Binding-site contacts:
Ligand atom C18 contacts residue HIS11 of chain 1.C at 2.9 Å.
Ligand atom C16 contacts residue GLN66 of chain 1.D at 3.5 Å.
Ligand atom C17 contacts residue HIS11 of chain 1.C at 3.8 Å.
Ligand atom C6 contacts residue ILE201 of chain 1.C at 3.6 Å (hydrophobic).
Ligand atom O2 contacts residue PHE17 of chain 1.C at 2.4 Å (h-bond).
Ligand atom C15 contacts residue GLN66 of chain 1.D at 3.5 Å.
Ligand atom C5 contacts residue ALA20 of chain 1.C at 3.6 Å (hydrophobic).
Ligand atom C14 contacts residue ASN64 of chain 1.D at 3.5 Å.
Ligand atom C13 contacts residue PHE17 of chain 1.C at 3.6 Å (hydrophobic).
Ligand atom O3 contacts residue PHE17 of chain 1.C at 3.2 Å.
Ligand atom C9 contacts residue ARG200 of chain 1.C at 3.3 Å.
Ligand atom O5 contacts residue PRO102 of chain 1.C at 3.2 Å.
Ligand atom C12 contacts residue PHE17 of chain 1.C at 3.7 Å (hydrophobic).
Ligand atom C19 contacts residue HIS11 of chain 1.C at 3.1 Å.
Ligand atom C12 contacts residue ARG200 of chain 1.C at 3.4 Å.
Ligand atom C6 contacts residue LEU204 of chain 1.C at 3.9 Å (hydrophobic).
Ligand atom C15 contacts residue PHE17 of chain 1.C at 3.6 Å (hydrophobic).
Ligand atom O3 contacts residue THR15 of chain 1.C at 3.6 Å.
Ligand atom C3 contacts residue ILE201 of chain 1.C at 3.5 Å (hydrophobic).
Ligand atom O3 contacts residue ALA20 of chain 1.C at 3.9 Å.
Ligand atom C19 contacts residue GLN66 of chain 1.D at 3.1 Å.
Ligand atom C11 contacts residue THR15 of chain 1.C at 3.6 Å.
Ligand atom O4 contacts residue THR147 of chain 1.C at 2.6 Å (h-bond).
Ligand atom C14 contacts residue THR15 of chain 1.C at 4.0 Å.
Ligand atom N3 contacts residue PRO102 of chain 1.C at 3.8 Å.
Ligand atom O3 contacts residue SER16 of chain 1.C at 3.5 Å (h-bond).
Ligand atom N3 contacts residue THR147 of chain 1.C at 3.5 Å (h-bond).
Ligand atom O4 contacts residue ILE192 of chain 1.C at 3.8 Å.
Ligand atom C10 contacts residue GLN66 of chain 1.D at 4.0 Å.
Ligand atom N2 contacts residue GLN66 of chain 1.D at 3.0 Å (h-bond).
Ligand atom O2 contacts residue SER16 of chain 1.C at 3.1 Å.
Ligand atom C10 contacts residue PHE17 of chain 1.C at 4.0 Å (hydrophobic).
Ligand atom O1 contacts residue ASN18 of chain 1.C at 4.0 Å.
Ligand atom O5 contacts residue GLN104 of chain 1.C at 3.6 Å.
Ligand atom O1 contacts residue ILE192 of chain 1.C at 3.7 Å.
Ligand atom C1 contacts residue ARG200 of chain 1.C at 3.6 Å.
Ligand atom C3 contacts residue ARG200 of chain 1.C at 3.4 Å.
Ligand atom O4 contacts residue PRO102 of chain 1.C at 4.0 Å.
Ligand atom C15 contacts residue SER16 of chain 1.C at 4.0 Å.
Ligand atom N1 contacts residue ARG200 of chain 1.C at 3.2 Å (salt-bridge).

Sequence of chain 1.C:
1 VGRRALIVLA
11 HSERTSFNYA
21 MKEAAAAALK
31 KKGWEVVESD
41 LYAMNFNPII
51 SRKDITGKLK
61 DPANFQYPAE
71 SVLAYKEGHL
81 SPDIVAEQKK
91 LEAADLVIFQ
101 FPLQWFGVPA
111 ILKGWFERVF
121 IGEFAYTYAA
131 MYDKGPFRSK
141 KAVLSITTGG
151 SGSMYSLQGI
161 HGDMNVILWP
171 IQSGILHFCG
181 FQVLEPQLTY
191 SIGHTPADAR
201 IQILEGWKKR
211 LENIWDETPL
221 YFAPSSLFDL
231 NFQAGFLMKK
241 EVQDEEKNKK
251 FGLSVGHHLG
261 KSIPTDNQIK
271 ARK

Sequence of chain 1.D:
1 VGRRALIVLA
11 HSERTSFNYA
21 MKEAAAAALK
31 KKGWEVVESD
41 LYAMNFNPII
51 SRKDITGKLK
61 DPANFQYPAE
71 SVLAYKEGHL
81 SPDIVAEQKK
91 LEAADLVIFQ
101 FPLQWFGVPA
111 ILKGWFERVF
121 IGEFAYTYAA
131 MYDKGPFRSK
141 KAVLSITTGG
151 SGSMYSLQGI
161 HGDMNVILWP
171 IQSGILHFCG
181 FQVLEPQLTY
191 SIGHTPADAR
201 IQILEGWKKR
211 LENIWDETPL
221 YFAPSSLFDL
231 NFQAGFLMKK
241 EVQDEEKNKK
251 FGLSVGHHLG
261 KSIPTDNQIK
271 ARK

This protein binds this small molecule.
Small molecule (SMILES): Cc1cccc(C(=O)Nc2ccc(NC(=O)c3ccc([N+](=O)[O-])o3)cc2)c1